Binding-site contacts:
Ligand atom C5 contacts residue ASN112 of chain 1.A at 3.7 Å.
Ligand atom O7 contacts residue ASN112 of chain 1.A at 3.6 Å.
Ligand atom C4 contacts residue GLN134 of chain 1.A at 4.3 Å.
Ligand atom C7 contacts residue ASN112 of chain 1.A at 3.4 Å.
Ligand atom C2 contacts residue GLN134 of chain 1.A at 4.0 Å.
Ligand atom C1 contacts residue GLN134 of chain 1.A at 3.4 Å.
Ligand atom O6 contacts residue ASN112 of chain 1.A at 4.2 Å.
Ligand atom C1 contacts residue ASN112 of chain 1.A at 1.4 Å.
Ligand atom O7 contacts residue SER161 of chain 1.A at 3.6 Å.
Ligand atom O5 contacts residue GLN134 of chain 1.A at 2.8 Å (h-bond).
Ligand atom C2 contacts residue ASN112 of chain 1.A at 2.4 Å.
Ligand atom O6 contacts residue GLN134 of chain 1.A at 4.4 Å.
Ligand atom N2 contacts residue ASN112 of chain 1.A at 2.8 Å (h-bond).
Ligand atom O5 contacts residue ASN112 of chain 1.A at 2.4 Å (h-bond).
Ligand atom C4 contacts residue ASN112 of chain 1.A at 4.2 Å.
Ligand atom C5 contacts residue GLN134 of chain 1.A at 3.9 Å.
Ligand atom C6 contacts residue GLN134 of chain 1.A at 4.0 Å.
Ligand atom C3 contacts residue ASN112 of chain 1.A at 3.8 Å.

Sequence of chain 1.A:
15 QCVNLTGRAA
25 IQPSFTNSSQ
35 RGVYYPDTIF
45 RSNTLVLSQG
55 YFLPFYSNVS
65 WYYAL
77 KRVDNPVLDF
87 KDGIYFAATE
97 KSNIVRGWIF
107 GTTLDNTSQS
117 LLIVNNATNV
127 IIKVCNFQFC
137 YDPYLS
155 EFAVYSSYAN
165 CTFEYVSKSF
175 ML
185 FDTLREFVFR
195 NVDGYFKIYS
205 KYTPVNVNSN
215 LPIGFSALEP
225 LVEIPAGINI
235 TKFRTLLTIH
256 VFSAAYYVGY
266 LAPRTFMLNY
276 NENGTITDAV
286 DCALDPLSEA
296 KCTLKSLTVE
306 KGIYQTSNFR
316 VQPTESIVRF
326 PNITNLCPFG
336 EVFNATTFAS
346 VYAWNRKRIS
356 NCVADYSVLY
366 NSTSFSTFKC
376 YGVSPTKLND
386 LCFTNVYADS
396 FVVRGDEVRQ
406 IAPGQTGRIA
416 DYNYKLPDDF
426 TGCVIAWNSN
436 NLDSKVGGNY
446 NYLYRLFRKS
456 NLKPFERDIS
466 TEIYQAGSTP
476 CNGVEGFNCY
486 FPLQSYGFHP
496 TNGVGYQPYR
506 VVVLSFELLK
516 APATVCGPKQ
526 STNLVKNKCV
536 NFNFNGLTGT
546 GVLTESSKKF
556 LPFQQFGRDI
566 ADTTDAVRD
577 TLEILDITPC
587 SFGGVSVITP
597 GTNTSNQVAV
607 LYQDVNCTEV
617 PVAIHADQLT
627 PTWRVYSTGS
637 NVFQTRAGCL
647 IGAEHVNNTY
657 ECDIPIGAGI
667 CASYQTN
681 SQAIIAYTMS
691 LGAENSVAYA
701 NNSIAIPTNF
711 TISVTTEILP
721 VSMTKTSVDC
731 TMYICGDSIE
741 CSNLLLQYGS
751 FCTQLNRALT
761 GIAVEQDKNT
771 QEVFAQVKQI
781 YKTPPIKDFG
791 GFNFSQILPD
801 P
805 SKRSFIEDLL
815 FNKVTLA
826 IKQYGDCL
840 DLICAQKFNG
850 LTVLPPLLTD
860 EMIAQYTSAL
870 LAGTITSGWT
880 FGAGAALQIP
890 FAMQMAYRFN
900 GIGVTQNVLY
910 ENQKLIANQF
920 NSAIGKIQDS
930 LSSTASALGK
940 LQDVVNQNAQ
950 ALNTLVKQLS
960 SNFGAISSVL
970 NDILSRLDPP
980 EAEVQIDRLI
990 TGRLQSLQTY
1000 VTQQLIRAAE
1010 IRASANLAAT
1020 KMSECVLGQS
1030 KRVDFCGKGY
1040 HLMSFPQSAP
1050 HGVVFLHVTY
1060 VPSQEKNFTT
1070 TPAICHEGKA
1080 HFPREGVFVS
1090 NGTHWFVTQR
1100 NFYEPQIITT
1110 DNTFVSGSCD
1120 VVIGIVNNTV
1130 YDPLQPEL

This protein binds this small molecule.
Small molecule (SMILES): CC(=O)N[C@@H]1[C@@H](O)[C@H](O)[C@@H](CO)O[C@H]1O